The protein below binds the small molecule below.
Small molecule (SMILES): O=C(O)CCCCCCCCCCCO

Binding-site contacts:
Ligand atom C3 contacts residue ILE145 of chain 1.A at 3.9 Å (hydrophobic).
Ligand atom O15 contacts residue VAL141 of chain 1.A at 3.9 Å.
Ligand atom C11 contacts residue MET143 of chain 1.A at 4.2 Å (hydrophobic).
Ligand atom C6 contacts residue PHE455 of chain 1.A at 4.1 Å (hydrophobic).
Ligand atom O13 contacts residue LEU354 of chain 1.A at 4.2 Å.
Ligand atom O15 contacts residue LEU139 of chain 1.A at 3.3 Å (h-bond).
Ligand atom C10 contacts residue MET228 of chain 1.A at 3.7 Å (hydrophobic).
Ligand atom O14 contacts residue VAL141 of chain 1.A at 3.2 Å (h-bond).
Ligand atom C5 contacts residue VAL306 of chain 1.A at 3.7 Å (hydrophobic).
Ligand atom O13 contacts residue HEM1 of chain 1.C at 2.3 Å.
Ligand atom C11 contacts residue MET228 of chain 1.A at 4.0 Å (hydrophobic).
Ligand atom C9 contacts residue ILE131 of chain 1.A at 3.9 Å (hydrophobic).
Ligand atom O15 contacts residue PRO135 of chain 1.A at 3.4 Å.
Ligand atom C10 contacts residue GLN129 of chain 1.A at 4.1 Å.
Ligand atom C11 contacts residue VAL141 of chain 1.A at 4.0 Å (hydrophobic).
Ligand atom C7 contacts residue ILE130 of chain 1.A at 4.1 Å (hydrophobic).
Ligand atom C4 contacts residue VAL306 of chain 1.A at 3.8 Å (hydrophobic).
Ligand atom O14 contacts residue GLN129 of chain 1.A at 3.4 Å (h-bond).
Ligand atom C3 contacts residue GLY307 of chain 1.A at 4.2 Å.
Ligand atom C2 contacts residue LEU354 of chain 1.A at 3.7 Å (hydrophobic).
Ligand atom C8 contacts residue MET228 of chain 1.A at 3.8 Å (hydrophobic).
Ligand atom C6 contacts residue ALA229 of chain 1.A at 4.3 Å (hydrophobic).
Ligand atom C4 contacts residue PHE455 of chain 1.A at 4.0 Å (hydrophobic).
Ligand atom O14 contacts residue SER140 of chain 1.A at 3.9 Å.
Ligand atom O15 contacts residue SER140 of chain 1.A at 4.0 Å.
Ligand atom C3 contacts residue VAL306 of chain 1.A at 4.1 Å (hydrophobic).
Ligand atom C2 contacts residue GLY307 of chain 1.A at 3.9 Å.
Ligand atom O13 contacts residue THR311 of chain 1.A at 4.0 Å.
Ligand atom C1 contacts residue GLY307 of chain 1.A at 3.5 Å.
Ligand atom C12 contacts residue PRO135 of chain 1.A at 4.0 Å (hydrophobic).
Ligand atom C12 contacts residue LEU139 of chain 1.A at 4.2 Å (hydrophobic).
Ligand atom C6 contacts residue VAL306 of chain 1.A at 3.8 Å (hydrophobic).
Ligand atom C12 contacts residue VAL141 of chain 1.A at 3.5 Å (hydrophobic).
Ligand atom C9 contacts residue GLN129 of chain 1.A at 4.0 Å.
Ligand atom C3 contacts residue LEU303 of chain 1.A at 4.2 Å (hydrophobic).
Ligand atom C12 contacts residue GLN129 of chain 1.A at 4.0 Å.
Ligand atom C1 contacts residue ILE145 of chain 1.A at 4.1 Å (hydrophobic).
Ligand atom C1 contacts residue HEM1 of chain 1.C at 3.2 Å.
Ligand atom O13 contacts residue GLY307 of chain 1.A at 2.7 Å (h-bond).
Ligand atom C8 contacts residue ALA229 of chain 1.A at 4.1 Å (hydrophobic).

Sequence of chain 1.A:
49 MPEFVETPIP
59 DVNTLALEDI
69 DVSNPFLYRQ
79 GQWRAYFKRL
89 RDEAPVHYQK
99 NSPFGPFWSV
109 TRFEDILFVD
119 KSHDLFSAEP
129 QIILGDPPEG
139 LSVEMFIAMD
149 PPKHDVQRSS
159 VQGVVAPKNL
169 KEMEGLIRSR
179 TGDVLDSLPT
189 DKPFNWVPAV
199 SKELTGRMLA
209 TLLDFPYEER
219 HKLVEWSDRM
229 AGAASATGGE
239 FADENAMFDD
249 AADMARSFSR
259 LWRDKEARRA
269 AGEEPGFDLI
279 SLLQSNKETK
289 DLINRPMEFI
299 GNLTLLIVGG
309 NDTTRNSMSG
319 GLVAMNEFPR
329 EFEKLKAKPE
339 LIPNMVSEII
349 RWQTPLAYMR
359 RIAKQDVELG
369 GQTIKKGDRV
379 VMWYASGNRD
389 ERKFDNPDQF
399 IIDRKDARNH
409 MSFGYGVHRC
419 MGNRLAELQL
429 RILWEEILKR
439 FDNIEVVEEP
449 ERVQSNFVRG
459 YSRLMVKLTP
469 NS